The small molecule below binds the protein below.
Small molecule (SMILES): CC(=O)N[C@@H]1[C@@H](O)[C@H](O)[C@@H](CO)O[C@H]1O

Binding-site contacts:
Ligand atom O6 contacts residue SER102 of chain 1.B at 3.5 Å (h-bond).
Ligand atom O7 contacts residue ASN100 of chain 1.B at 3.1 Å (h-bond).
Ligand atom C5 contacts residue ASN100 of chain 1.B at 3.6 Å.
Ligand atom C6 contacts residue SER102 of chain 1.B at 4.2 Å.
Ligand atom C2 contacts residue ASN100 of chain 1.B at 2.4 Å.
Ligand atom C1 contacts residue SER102 of chain 1.B at 3.3 Å.
Ligand atom C4 contacts residue ASN100 of chain 1.B at 4.2 Å.
Ligand atom C8 contacts residue ASN100 of chain 1.B at 4.0 Å.
Ligand atom C3 contacts residue ASN100 of chain 1.B at 3.8 Å.
Ligand atom O6 contacts residue TYR127 of chain 1.B at 4.4 Å.
Ligand atom C5 contacts residue SER102 of chain 1.B at 3.9 Å.
Ligand atom O5 contacts residue SER102 of chain 1.B at 3.0 Å (h-bond).
Ligand atom N2 contacts residue ASN100 of chain 1.B at 2.9 Å (h-bond).
Ligand atom C1 contacts residue ASN100 of chain 1.B at 1.4 Å.
Ligand atom O5 contacts residue ASN100 of chain 1.B at 2.3 Å (h-bond).
Ligand atom C7 contacts residue ASN100 of chain 1.B at 3.2 Å.

Sequence of chain 1.B:
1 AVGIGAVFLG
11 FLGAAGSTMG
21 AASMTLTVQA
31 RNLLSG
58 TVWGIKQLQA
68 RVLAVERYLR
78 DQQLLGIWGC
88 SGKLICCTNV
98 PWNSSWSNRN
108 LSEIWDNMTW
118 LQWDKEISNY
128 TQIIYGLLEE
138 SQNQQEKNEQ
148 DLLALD